Sequence of chain 1.A:
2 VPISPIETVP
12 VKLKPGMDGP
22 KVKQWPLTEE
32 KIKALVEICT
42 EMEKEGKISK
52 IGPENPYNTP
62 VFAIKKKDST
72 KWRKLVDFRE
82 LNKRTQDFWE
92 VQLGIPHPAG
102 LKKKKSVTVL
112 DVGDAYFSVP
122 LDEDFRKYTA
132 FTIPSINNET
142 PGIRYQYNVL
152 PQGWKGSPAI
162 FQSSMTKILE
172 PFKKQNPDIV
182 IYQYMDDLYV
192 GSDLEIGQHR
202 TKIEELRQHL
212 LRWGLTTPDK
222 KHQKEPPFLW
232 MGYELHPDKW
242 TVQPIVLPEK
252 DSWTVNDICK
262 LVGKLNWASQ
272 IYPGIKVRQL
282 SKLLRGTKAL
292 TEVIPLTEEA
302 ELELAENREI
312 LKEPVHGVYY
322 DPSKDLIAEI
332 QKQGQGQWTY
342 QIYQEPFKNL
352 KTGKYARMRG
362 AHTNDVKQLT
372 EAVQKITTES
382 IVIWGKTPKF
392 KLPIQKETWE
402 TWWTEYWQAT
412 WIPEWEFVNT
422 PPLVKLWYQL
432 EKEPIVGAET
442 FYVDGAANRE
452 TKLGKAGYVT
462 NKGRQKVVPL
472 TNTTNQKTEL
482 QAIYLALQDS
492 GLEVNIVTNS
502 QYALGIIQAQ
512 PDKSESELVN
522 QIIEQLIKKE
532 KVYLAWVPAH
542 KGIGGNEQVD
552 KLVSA

A small-molecule ligand and the protein it binds are described below.
Small molecule (SMILES): Cc1ccnc2c1NC(=O)c1cccnc1N2C1CC1

Binding-site contacts:
Ligand atom C6 contacts residue TYR190 of chain 1.A at 4.1 Å (hydrophobic).
Ligand atom CD contacts residue TRP231 of chain 1.A at 3.5 Å (hydrophobic).
Ligand atom N14 contacts residue LEU102 of chain 1.A at 4.2 Å.
Ligand atom C7 contacts residue TYR190 of chain 1.A at 4.0 Å (hydrophobic).
Ligand atom C10 contacts residue LEU236 of chain 1.A at 4.2 Å (hydrophobic).
Ligand atom C4 contacts residue LEU102 of chain 1.A at 3.6 Å (hydrophobic).
Ligand atom C9 contacts residue LEU236 of chain 1.A at 3.6 Å (hydrophobic).
Ligand atom CA contacts residue VAL181 of chain 1.A at 3.8 Å (hydrophobic).
Ligand atom N8 contacts residue TYR190 of chain 1.A at 3.4 Å.
Ligand atom C11 contacts residue TYR320 of chain 1.A at 4.2 Å (hydrophobic).
Ligand atom N14 contacts residue LYS105 of chain 1.A at 4.2 Å.
Ligand atom C5 contacts residue TYR183 of chain 1.A at 3.2 Å (hydrophobic).
Ligand atom OE contacts residue LEU236 of chain 1.A at 3.3 Å.
Ligand atom CC contacts residue TYR183 of chain 1.A at 4.1 Å (hydrophobic).
Ligand atom C12 contacts residue PRO238 of chain 1.A at 4.0 Å (hydrophobic).
Ligand atom C13 contacts residue LYS103 of chain 1.A at 3.4 Å.
Ligand atom C9 contacts residue VAL108 of chain 1.A at 3.9 Å (hydrophobic).
Ligand atom N3 contacts residue TYR183 of chain 1.A at 3.7 Å.
Ligand atom C13 contacts residue LYS105 of chain 1.A at 4.0 Å.
Ligand atom C11 contacts residue VAL108 of chain 1.A at 4.0 Å (hydrophobic).
Ligand atom N14 contacts residue LYS103 of chain 1.A at 4.0 Å.
Ligand atom OE contacts residue VAL108 of chain 1.A at 3.9 Å.
Ligand atom CC contacts residue TYR190 of chain 1.A at 3.1 Å (hydrophobic).
Ligand atom C12 contacts residue VAL108 of chain 1.A at 4.0 Å (hydrophobic).
Ligand atom OE contacts residue PHE229 of chain 1.A at 3.8 Å.
Ligand atom CD contacts residue TYR190 of chain 1.A at 3.6 Å (hydrophobic).
Ligand atom CB contacts residue GLY192 of chain 1.A at 4.0 Å.
Ligand atom CD contacts residue LEU236 of chain 1.A at 4.1 Å (hydrophobic).
Ligand atom C13 contacts residue LEU102 of chain 1.A at 4.2 Å (hydrophobic).
Ligand atom C4 contacts residue TYR183 of chain 1.A at 3.3 Å (hydrophobic).
Ligand atom C5 contacts residue PRO97 of chain 1.A at 4.2 Å (hydrophobic).
Ligand atom CB contacts residue VAL181 of chain 1.A at 3.3 Å (hydrophobic).
Ligand atom CC contacts residue VAL181 of chain 1.A at 3.4 Å (hydrophobic).
Ligand atom C10 contacts residue VAL108 of chain 1.A at 4.1 Å (hydrophobic).
Ligand atom N8 contacts residue LEU236 of chain 1.A at 4.1 Å.
Ligand atom C4 contacts residue PRO97 of chain 1.A at 3.9 Å (hydrophobic).
Ligand atom C2 contacts residue LEU102 of chain 1.A at 4.0 Å (hydrophobic).
Ligand atom N3 contacts residue LEU102 of chain 1.A at 3.3 Å.
Ligand atom C12 contacts residue TYR320 of chain 1.A at 3.7 Å (hydrophobic).
Ligand atom C6 contacts residue TYR183 of chain 1.A at 3.9 Å (hydrophobic).